Binding-site contacts:
Ligand atom O2 contacts residue SER27 of chain 1.H at 4.4 Å.
Ligand atom C4 contacts residue GLN1 of chain 1.H at 4.2 Å.
Ligand atom O6 contacts residue ALA94 of chain 1.H at 4.1 Å.
Ligand atom C1 contacts residue ILE283 of chain 1.E at 4.4 Å (hydrophobic).
Ligand atom O7 contacts residue TYR32 of chain 1.H at 3.9 Å.
Ligand atom C4 contacts residue ASN261 of chain 1.E at 4.2 Å.
Ligand atom N2 contacts residue ASN261 of chain 1.E at 2.8 Å (h-bond).
Ligand atom C3 contacts residue ASN261 of chain 1.E at 3.7 Å.
Ligand atom C7 contacts residue TYR93 of chain 1.H at 4.4 Å (hydrophobic).
Ligand atom O7 contacts residue GLY95 of chain 1.H at 3.7 Å.
Ligand atom O6 contacts residue ASN263 of chain 1.E at 3.7 Å.
Ligand atom O5 contacts residue ASN261 of chain 1.E at 2.4 Å (h-bond).
Ligand atom O5 contacts residue GLN1 of chain 1.H at 4.4 Å.
Ligand atom C6 contacts residue ASN263 of chain 1.E at 3.6 Å.
Ligand atom C2 contacts residue GLN1 of chain 1.H at 4.1 Å.
Ligand atom C5 contacts residue SER96 of chain 1.H at 4.0 Å.
Ligand atom C8 contacts residue ASN261 of chain 1.E at 4.2 Å.
Ligand atom C2 contacts residue ASN261 of chain 1.E at 2.4 Å.
Ligand atom C7 contacts residue ASN261 of chain 1.E at 3.6 Å.
Ligand atom O5 contacts residue ILE283 of chain 1.E at 4.4 Å.
Ligand atom O5 contacts residue SER96 of chain 1.H at 4.3 Å.
Ligand atom O3 contacts residue TYR32 of chain 1.H at 3.8 Å.
Ligand atom C2 contacts residue SER27 of chain 1.H at 4.2 Å.
Ligand atom C1 contacts residue SER96 of chain 1.H at 4.2 Å.
Ligand atom O3 contacts residue SER96 of chain 1.H at 4.2 Å.
Ligand atom O5 contacts residue ASN262 of chain 1.E at 3.9 Å.
Ligand atom O7 contacts residue TYR93 of chain 1.H at 3.7 Å.
Ligand atom C1 contacts residue ASN261 of chain 1.E at 1.4 Å.
Ligand atom O7 contacts residue SER96 of chain 1.H at 3.3 Å (h-bond).
Ligand atom C1 contacts residue ASN262 of chain 1.E at 4.3 Å.
Ligand atom C8 contacts residue TYR93 of chain 1.H at 4.3 Å (hydrophobic).
Ligand atom O6 contacts residue GLN1 of chain 1.H at 3.3 Å.
Ligand atom O2 contacts residue GLN1 of chain 1.H at 2.7 Å (h-bond).
Ligand atom C5 contacts residue ASN261 of chain 1.E at 3.7 Å.
Ligand atom C8 contacts residue TYR32 of chain 1.H at 4.4 Å (hydrophobic).
Ligand atom C7 contacts residue TYR32 of chain 1.H at 4.1 Å (hydrophobic).
Ligand atom O7 contacts residue ASN261 of chain 1.E at 4.2 Å.
Ligand atom O3 contacts residue SER27 of chain 1.H at 4.1 Å.
Ligand atom C7 contacts residue SER96 of chain 1.H at 4.4 Å.
Ligand atom C6 contacts residue ALA94 of chain 1.H at 4.1 Å (hydrophobic).

Sequence of chain 1.E:
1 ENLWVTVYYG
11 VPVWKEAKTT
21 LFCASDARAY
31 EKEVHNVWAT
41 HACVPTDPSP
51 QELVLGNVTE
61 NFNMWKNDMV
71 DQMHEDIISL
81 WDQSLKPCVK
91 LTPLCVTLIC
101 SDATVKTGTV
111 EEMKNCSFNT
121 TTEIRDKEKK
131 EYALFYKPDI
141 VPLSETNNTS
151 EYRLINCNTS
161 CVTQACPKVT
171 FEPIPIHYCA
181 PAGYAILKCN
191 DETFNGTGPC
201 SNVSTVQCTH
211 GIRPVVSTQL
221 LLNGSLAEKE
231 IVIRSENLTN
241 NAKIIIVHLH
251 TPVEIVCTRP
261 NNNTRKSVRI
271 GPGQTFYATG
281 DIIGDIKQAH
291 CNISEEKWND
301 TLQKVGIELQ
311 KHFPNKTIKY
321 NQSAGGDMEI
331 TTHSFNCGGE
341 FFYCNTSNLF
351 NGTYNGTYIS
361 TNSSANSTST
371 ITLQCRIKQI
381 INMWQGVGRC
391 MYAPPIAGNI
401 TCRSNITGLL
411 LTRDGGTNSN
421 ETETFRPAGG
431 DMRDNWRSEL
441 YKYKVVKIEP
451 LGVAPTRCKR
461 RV

A small-molecule ligand and the protein it binds are described below.
Small molecule (SMILES): CC(=O)N[C@H]1[C@H](O[C@H]2[C@H](O)[C@@H](NC(C)=O)CO[C@@H]2CO)O[C@H](CO)[C@@H](O[C@@H]2O[C@H](CO)[C@@H](O[C@@H]3O[C@H](CO)[C@@H](O)[C@H](O)[C@H]3NC(C)=O)[C@H](O)[C@@H]2O)[C@@H]1O

Sequence of chain 1.H:
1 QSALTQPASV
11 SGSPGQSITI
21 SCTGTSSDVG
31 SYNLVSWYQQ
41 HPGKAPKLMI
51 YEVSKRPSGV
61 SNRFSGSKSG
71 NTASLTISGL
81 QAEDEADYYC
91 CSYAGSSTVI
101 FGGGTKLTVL